Sequence of chain 2.A:
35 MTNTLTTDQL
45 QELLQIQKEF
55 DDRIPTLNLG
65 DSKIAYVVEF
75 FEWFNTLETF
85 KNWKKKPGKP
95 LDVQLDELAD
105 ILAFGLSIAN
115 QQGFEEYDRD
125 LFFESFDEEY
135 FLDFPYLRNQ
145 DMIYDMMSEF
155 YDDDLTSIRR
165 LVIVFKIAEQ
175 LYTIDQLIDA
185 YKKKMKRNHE

Sequence of chain 1.C:
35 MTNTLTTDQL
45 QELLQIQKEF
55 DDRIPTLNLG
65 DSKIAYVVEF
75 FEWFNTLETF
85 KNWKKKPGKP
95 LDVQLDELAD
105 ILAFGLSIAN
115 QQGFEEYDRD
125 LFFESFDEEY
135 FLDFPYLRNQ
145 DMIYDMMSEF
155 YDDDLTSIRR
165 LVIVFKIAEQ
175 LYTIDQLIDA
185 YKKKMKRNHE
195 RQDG

The protein below binds the small molecule below.
Small molecule (SMILES): O=c1ccn([C@H]2C[C@H](O)[C@@H](CO[P](=O)(O)N[P](=O)(O)OP(=O)(O)O)O2)c(=O)[nH]1

Binding-site contacts:
Ligand atom O2A contacts residue LYS85 of chain 2.A at 3.1 Å (salt-bridge).
Ligand atom O3B contacts residue MG1 of chain 1.M at 2.3 Å.
Ligand atom N3 contacts residue GLN51 of chain 1.C at 3.6 Å.
Ligand atom O3' contacts residue ASP104 of chain 1.C at 2.5 Å (salt-bridge).
Ligand atom C2' contacts residue ALA107 of chain 1.C at 3.7 Å (hydrophobic).
Ligand atom PG contacts residue LYS85 of chain 2.A at 3.5 Å.
Ligand atom C5 contacts residue TRP87 of chain 2.A at 3.5 Å (hydrophobic).
Ligand atom C1' contacts residue ASN192 of chain 1.C at 3.4 Å.
Ligand atom O3' contacts residue LYS188 of chain 1.C at 3.6 Å.
Ligand atom N3 contacts residue ASP55 of chain 1.C at 2.8 Å (salt-bridge).
Ligand atom C2 contacts residue PHE54 of chain 1.C at 3.6 Å (hydrophobic).
Ligand atom O2G contacts residue MG1 of chain 1.M at 2.9 Å.
Ligand atom O1G contacts residue LYS93 of chain 2.A at 3.3 Å (salt-bridge).
Ligand atom PG contacts residue MG1 of chain 1.M at 2.9 Å.
Ligand atom O2B contacts residue MG1 of chain 1.L at 2.5 Å.
Ligand atom O2B contacts residue MG1 of chain 1.M at 2.6 Å.
Ligand atom C3' contacts residue ASP104 of chain 1.C at 3.2 Å.
Ligand atom O2G contacts residue ASN79 of chain 2.A at 3.7 Å.
Ligand atom O1A contacts residue TRP87 of chain 2.A at 3.3 Å (h-bond).
Ligand atom O3B contacts residue LYS85 of chain 2.A at 3.4 Å (salt-bridge).
Ligand atom PG contacts residue ASN79 of chain 2.A at 3.7 Å.
Ligand atom O1G contacts residue MG1 of chain 1.M at 2.9 Å.
Ligand atom O1G contacts residue LYS85 of chain 2.A at 2.4 Å (salt-bridge).
Ligand atom O4 contacts residue ASP55 of chain 1.C at 3.4 Å (salt-bridge).
Ligand atom PB contacts residue MG1 of chain 1.M at 3.0 Å.
Ligand atom O1A contacts residue LYS88 of chain 2.A at 3.3 Å.
Ligand atom O3G contacts residue LYS93 of chain 2.A at 2.7 Å (salt-bridge).
Ligand atom O4 contacts residue LEU61 of chain 1.C at 3.6 Å.
Ligand atom PG contacts residue LYS93 of chain 2.A at 3.5 Å.
Ligand atom C2 contacts residue GLN51 of chain 1.C at 3.6 Å.
Ligand atom O1G contacts residue ASN79 of chain 2.A at 2.6 Å (h-bond).
Ligand atom O5' contacts residue TRP87 of chain 2.A at 3.5 Å (h-bond).
Ligand atom N1 contacts residue PHE54 of chain 1.C at 3.6 Å.
Ligand atom O2A contacts residue MG1 of chain 1.M at 2.8 Å.
Ligand atom O2A contacts residue GLU73 of chain 1.C at 3.5 Å (salt-bridge).
Ligand atom O2 contacts residue GLN51 of chain 1.C at 2.7 Å (h-bond).
Ligand atom O4' contacts residue ASN192 of chain 1.C at 3.5 Å (h-bond).
Ligand atom C4 contacts residue ASP55 of chain 1.C at 3.5 Å.
Ligand atom O2B contacts residue ASP104 of chain 1.C at 3.5 Å (salt-bridge).
Ligand atom O3' contacts residue ASN192 of chain 1.C at 3.0 Å (h-bond).